Sequence of chain 1.D:
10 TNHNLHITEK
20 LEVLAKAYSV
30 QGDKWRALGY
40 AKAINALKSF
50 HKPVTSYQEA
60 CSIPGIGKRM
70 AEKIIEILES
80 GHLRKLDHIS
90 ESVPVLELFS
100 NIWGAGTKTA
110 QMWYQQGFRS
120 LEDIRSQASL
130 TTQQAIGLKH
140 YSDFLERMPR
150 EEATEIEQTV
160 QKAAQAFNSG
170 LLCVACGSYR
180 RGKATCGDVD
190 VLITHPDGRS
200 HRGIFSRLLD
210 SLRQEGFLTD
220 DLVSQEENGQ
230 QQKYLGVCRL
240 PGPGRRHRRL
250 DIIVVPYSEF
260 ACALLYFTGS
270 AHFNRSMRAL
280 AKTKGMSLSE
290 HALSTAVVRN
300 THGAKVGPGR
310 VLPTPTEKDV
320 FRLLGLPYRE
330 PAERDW

Binding-site contacts:
Ligand atom N3 contacts residue TRP34 of chain 1.D at 3.3 Å (h-bond).
Ligand atom OP1 contacts residue TYR39 of chain 1.D at 2.5 Å (h-bond).
Ligand atom OP2 contacts residue ARG68 of chain 1.D at 2.6 Å (salt-bridge).
Ligand atom OP1 contacts residue GLY66 of chain 1.D at 2.9 Å (h-bond).
Ligand atom O5' contacts residue ARG35 of chain 1.D at 2.6 Å (salt-bridge).
Ligand atom O4' contacts residue ARG35 of chain 1.D at 3.4 Å.
Ligand atom O3' contacts residue GLY64 of chain 1.D at 3.5 Å.
Ligand atom OP1 contacts residue ILE65 of chain 1.D at 3.7 Å.
Ligand atom P contacts residue ARG68 of chain 1.D at 3.1 Å.
Ligand atom OP1 contacts residue NA1 of chain 1.J at 3.7 Å.
Ligand atom P contacts residue ARG35 of chain 1.D at 3.4 Å.
Ligand atom N9 contacts residue ARG35 of chain 1.D at 3.6 Å.
Ligand atom O6 contacts residue TRP34 of chain 1.D at 3.7 Å.
Ligand atom P contacts residue NA1 of chain 1.E at 3.5 Å.
Ligand atom P contacts residue TYR39 of chain 1.D at 3.7 Å.
Ligand atom N1 contacts residue TRP34 of chain 1.D at 3.5 Å (h-bond).
Ligand atom C4' contacts residue TYR39 of chain 1.D at 3.8 Å (hydrophobic).
Ligand atom OP2 contacts residue NA1 of chain 1.E at 2.4 Å (h-bond).
Ligand atom N3 contacts residue GLY38 of chain 1.D at 3.1 Å.
Ligand atom O4' contacts residue TYR39 of chain 1.D at 3.6 Å.
Ligand atom P contacts residue GLY64 of chain 1.D at 3.7 Å.
Ligand atom OP2 contacts residue ARG35 of chain 1.D at 2.9 Å (salt-bridge).
Ligand atom C5' contacts residue ARG35 of chain 1.D at 3.5 Å.
Ligand atom C1' contacts residue ARG35 of chain 1.D at 3.5 Å.
Ligand atom OP1 contacts residue ARG68 of chain 1.D at 3.7 Å.
Ligand atom OP1 contacts residue TYR27 of chain 1.D at 3.0 Å (h-bond).
Ligand atom C4 contacts residue TRP34 of chain 1.D at 3.5 Å (hydrophobic).
Ligand atom OP1 contacts residue MET69 of chain 1.D at 2.8 Å (h-bond).
Ligand atom C8 contacts residue ARG35 of chain 1.D at 3.1 Å.
Ligand atom C5' contacts residue ARG68 of chain 1.D at 3.2 Å.
Ligand atom C2 contacts residue TRP34 of chain 1.D at 3.3 Å (hydrophobic).
Ligand atom OP1 contacts residue GLY64 of chain 1.D at 2.6 Å (h-bond).
Ligand atom C1' contacts residue GLY38 of chain 1.D at 3.7 Å.
Ligand atom OP2 contacts residue ILE65 of chain 1.D at 3.3 Å (h-bond).
Ligand atom OP2 contacts residue ARG68 of chain 1.D at 3.4 Å.
Ligand atom C4' contacts residue GLY64 of chain 1.D at 3.4 Å.
Ligand atom OP3 contacts residue ARG68 of chain 1.D at 2.6 Å (salt-bridge).
Ligand atom O5' contacts residue TYR39 of chain 1.D at 3.8 Å.
Ligand atom C5' contacts residue GLY64 of chain 1.D at 3.5 Å.
Ligand atom OP1 contacts residue PRO63 of chain 1.D at 3.5 Å.

This small molecule binds to this protein.
Small molecule (SMILES): Nc1ccn([C@H]2C[C@H](O[P](=O)(O)OC[C@H]3O[C@@H](n4ccc(N)nc4=O)C[C@@H]3O[P](=O)(O)OC[C@H]3O[C@@H](n4cnc5c(=O)nc(N)[nH]c54)C[C@@H]3O)[C@@H](CO[P](=O)(O)O[C@H]3C[C@H](n4cnc5c(=O)nc(N)[nH]c54)O[C@@H]3COP(=O)(O)O)O2)c(=O)n1